Sequence of chain 1.A:
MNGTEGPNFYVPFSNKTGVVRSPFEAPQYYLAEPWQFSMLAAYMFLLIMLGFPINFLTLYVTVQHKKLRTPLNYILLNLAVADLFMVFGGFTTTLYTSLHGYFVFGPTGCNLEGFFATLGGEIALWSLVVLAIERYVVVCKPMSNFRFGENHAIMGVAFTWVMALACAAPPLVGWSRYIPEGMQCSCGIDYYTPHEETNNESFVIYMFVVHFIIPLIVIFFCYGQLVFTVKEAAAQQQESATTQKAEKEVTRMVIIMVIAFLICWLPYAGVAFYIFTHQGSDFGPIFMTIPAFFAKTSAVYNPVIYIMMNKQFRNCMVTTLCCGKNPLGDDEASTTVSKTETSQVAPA

The small molecule below binds the protein below.
Small molecule (SMILES): CC(=O)N[C@H]1[C@H](O[C@H]2[C@H](O)[C@@H](NC(C)=O)CO[C@@H]2CO)O[C@H](CO)[C@@H](O)[C@@H]1O

Binding-site contacts:
Ligand atom O7 contacts residue MET2 of chain 1.A at 4.2 Å.
Ligand atom O6 contacts residue SER282 of chain 1.A at 3.5 Å.
Ligand atom C5 contacts residue ASP283 of chain 1.A at 4.1 Å.
Ligand atom C5 contacts residue ASN3 of chain 1.A at 3.7 Å.
Ligand atom O5 contacts residue ASP283 of chain 1.A at 3.0 Å (salt-bridge).
Ligand atom N2 contacts residue GLY281 of chain 1.A at 4.0 Å.
Ligand atom O5 contacts residue GLY281 of chain 1.A at 4.1 Å.
Ligand atom C3 contacts residue ASN3 of chain 1.A at 3.8 Å.
Ligand atom C7 contacts residue GLY281 of chain 1.A at 3.7 Å.
Ligand atom N2 contacts residue ASN3 of chain 1.A at 2.9 Å (h-bond).
Ligand atom C7 contacts residue ASN3 of chain 1.A at 3.5 Å.
Ligand atom C1 contacts residue ASN3 of chain 1.A at 1.4 Å.
Ligand atom C2 contacts residue ASN3 of chain 1.A at 2.4 Å.
Ligand atom C1 contacts residue GLY281 of chain 1.A at 3.6 Å.
Ligand atom C6 contacts residue ASP283 of chain 1.A at 3.9 Å.
Ligand atom C8 contacts residue ASN3 of chain 1.A at 4.4 Å.
Ligand atom C2 contacts residue SER282 of chain 1.A at 4.4 Å.
Ligand atom O7 contacts residue ASN3 of chain 1.A at 3.9 Å.
Ligand atom C1 contacts residue SER282 of chain 1.A at 4.2 Å.
Ligand atom C1 contacts residue ASP283 of chain 1.A at 3.9 Å.
Ligand atom O7 contacts residue GLY281 of chain 1.A at 4.0 Å.
Ligand atom C2 contacts residue GLY281 of chain 1.A at 3.6 Å.
Ligand atom O5 contacts residue SER282 of chain 1.A at 3.6 Å.
Ligand atom O5 contacts residue ASN3 of chain 1.A at 2.4 Å (h-bond).
Ligand atom C4 contacts residue ASN3 of chain 1.A at 4.2 Å.
Ligand atom C8 contacts residue GLY281 of chain 1.A at 3.9 Å.
Ligand atom O6 contacts residue ASP283 of chain 1.A at 3.1 Å (salt-bridge).